Sequence of chain 1.C:
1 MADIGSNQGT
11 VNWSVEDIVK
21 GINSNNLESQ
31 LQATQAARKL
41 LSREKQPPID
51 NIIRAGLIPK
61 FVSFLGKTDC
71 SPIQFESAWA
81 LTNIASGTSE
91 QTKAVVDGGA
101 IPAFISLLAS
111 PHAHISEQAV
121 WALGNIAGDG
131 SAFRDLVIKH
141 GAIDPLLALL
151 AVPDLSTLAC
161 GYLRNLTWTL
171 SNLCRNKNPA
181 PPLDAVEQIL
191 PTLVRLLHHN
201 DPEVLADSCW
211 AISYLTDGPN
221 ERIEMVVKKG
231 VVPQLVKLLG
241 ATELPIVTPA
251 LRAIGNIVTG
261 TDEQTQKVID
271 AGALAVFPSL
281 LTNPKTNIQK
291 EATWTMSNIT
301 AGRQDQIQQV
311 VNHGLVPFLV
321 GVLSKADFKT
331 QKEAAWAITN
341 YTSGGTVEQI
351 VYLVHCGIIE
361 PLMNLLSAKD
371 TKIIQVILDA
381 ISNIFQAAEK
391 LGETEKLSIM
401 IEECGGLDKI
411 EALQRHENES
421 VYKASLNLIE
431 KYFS

A small-molecule ligand and the protein it binds are described below.
Small molecule (SMILES): CC(C)[C@@H](C=O)NC(=O)[C@H](CCCCN)NC(=O)[C@H](CCCN=C(N)N)NC(=O)[C@H](CCCCN)NC(=O)[C@@H](N)CCCCN

Binding-site contacts:
Ligand atom CG contacts residue ASN298 of chain 1.C at 3.8 Å.
Ligand atom CD contacts residue ASN340 of chain 1.C at 3.4 Å.
Ligand atom CE contacts residue SER343 of chain 1.C at 3.0 Å.
Ligand atom CE contacts residue GLY218 of chain 1.C at 3.8 Å.
Ligand atom CZ contacts residue GLU333 of chain 1.C at 3.4 Å.
Ligand atom NH2 contacts residue SER297 of chain 1.C at 2.5 Å (h-bond).
Ligand atom CB contacts residue ALA301 of chain 1.C at 3.6 Å (hydrophobic).
Ligand atom CA contacts residue ASN298 of chain 1.C at 3.4 Å.
Ligand atom CE contacts residue THR265 of chain 1.C at 3.7 Å.
Ligand atom CB contacts residue ASP217 of chain 1.C at 3.6 Å.
Ligand atom CE contacts residue GLY260 of chain 1.C at 3.5 Å.
Ligand atom NH2 contacts residue GLU333 of chain 1.C at 2.3 Å (salt-bridge).
Ligand atom CG2 contacts residue ASN256 of chain 1.C at 3.2 Å.
Ligand atom CB contacts residue THR259 of chain 1.C at 3.7 Å.
Ligand atom NH1 contacts residue ASN298 of chain 1.C at 3.7 Å.
Ligand atom O contacts residue ASN340 of chain 1.C at 3.8 Å.
Ligand atom O contacts residue TRP294 of chain 1.C at 3.6 Å.
Ligand atom NZ contacts residue ASN340 of chain 1.C at 3.5 Å (h-bond).
Ligand atom NH2 contacts residue TRP336 of chain 1.C at 3.7 Å.
Ligand atom O contacts residue ASN298 of chain 1.C at 3.1 Å (h-bond).
Ligand atom O contacts residue THR259 of chain 1.C at 3.4 Å.
Ligand atom NH1 contacts residue SER297 of chain 1.C at 2.7 Å (h-bond).
Ligand atom NZ contacts residue VAL258 of chain 1.C at 2.7 Å (h-bond).
Ligand atom CE contacts residue ASN298 of chain 1.C at 3.3 Å.
Ligand atom CE contacts residue VAL258 of chain 1.C at 3.4 Å (hydrophobic).
Ligand atom C contacts residue ASN298 of chain 1.C at 3.5 Å.
Ligand atom CD contacts residue ASN298 of chain 1.C at 3.3 Å.
Ligand atom CG2 contacts residue TRP294 of chain 1.C at 3.5 Å (hydrophobic).
Ligand atom NZ contacts residue THR259 of chain 1.C at 3.0 Å (h-bond).
Ligand atom CD contacts residue GLY260 of chain 1.C at 3.7 Å.
Ligand atom NZ contacts residue ASN298 of chain 1.C at 2.7 Å (h-bond).
Ligand atom NH2 contacts residue TRP294 of chain 1.C at 3.5 Å.
Ligand atom NZ contacts residue SER343 of chain 1.C at 3.2 Å (h-bond).
Ligand atom CZ contacts residue SER297 of chain 1.C at 3.0 Å.
Ligand atom CD contacts residue VAL258 of chain 1.C at 3.1 Å (hydrophobic).
Ligand atom CA contacts residue ASN298 of chain 1.C at 3.8 Å.
Ligand atom NE contacts residue GLU333 of chain 1.C at 3.7 Å.
Ligand atom NZ contacts residue THR265 of chain 1.C at 2.6 Å (h-bond).
Ligand atom NZ contacts residue ASN220 of chain 1.C at 3.7 Å.
Ligand atom N contacts residue ASN298 of chain 1.C at 2.8 Å (h-bond).